This protein binds this small molecule.
Small molecule (SMILES): CC(=O)N[C@H]1[C@H]([C@H](O)[C@H](O)CO)O[C@@](O)(C(=O)O)C[C@@H]1O

Binding-site contacts:
Ligand atom C4 contacts residue TYR325 of chain 1.D at 3.6 Å (hydrophobic).
Ligand atom C8 contacts residue ARG212 of chain 1.D at 3.5 Å.
Ligand atom C2 contacts residue TYR325 of chain 1.D at 3.1 Å (hydrophobic).
Ligand atom O1A contacts residue ARG291 of chain 1.D at 2.9 Å (salt-bridge).
Ligand atom C3 contacts residue ASP70 of chain 1.D at 3.8 Å.
Ligand atom C9 contacts residue ALA166 of chain 1.D at 3.6 Å (hydrophobic).
Ligand atom O8 contacts residue GLU196 of chain 1.D at 3.6 Å (salt-bridge).
Ligand atom C11 contacts residue TRP98 of chain 1.D at 3.9 Å (hydrophobic).
Ligand atom C6 contacts residue TYR325 of chain 1.D at 3.6 Å (hydrophobic).
Ligand atom O1B contacts residue TYR325 of chain 1.D at 3.8 Å.
Ligand atom C11 contacts residue ILE142 of chain 1.D at 3.9 Å (hydrophobic).
Ligand atom O9 contacts residue ALA166 of chain 1.D at 3.5 Å.
Ligand atom O4 contacts residue GLU38 of chain 1.D at 3.1 Å (salt-bridge).
Ligand atom O8 contacts residue GLU197 of chain 1.D at 3.6 Å.
Ligand atom C3 contacts residue GLU38 of chain 1.D at 3.4 Å.
Ligand atom O9 contacts residue ARG144 of chain 1.D at 3.5 Å (salt-bridge).
Ligand atom O8 contacts residue ARG212 of chain 1.D at 3.4 Å.
Ligand atom O10 contacts residue ARG71 of chain 1.D at 2.9 Å (salt-bridge).
Ligand atom O1A contacts residue TYR325 of chain 1.D at 3.6 Å (h-bond).
Ligand atom C4 contacts residue GLU38 of chain 1.D at 3.5 Å.
Ligand atom O1B contacts residue ARG37 of chain 1.D at 2.9 Å (salt-bridge).
Ligand atom O6 contacts residue ARG212 of chain 1.D at 3.4 Å (salt-bridge).
Ligand atom O6 contacts residue GLU197 of chain 1.D at 3.3 Å (salt-bridge).
Ligand atom C6 contacts residue GLU197 of chain 1.D at 3.3 Å.
Ligand atom C9 contacts residue GLU196 of chain 1.D at 3.4 Å.
Ligand atom O1B contacts residue ARG291 of chain 1.D at 3.2 Å (salt-bridge).
Ligand atom C3 contacts residue TYR325 of chain 1.D at 3.0 Å (hydrophobic).
Ligand atom C1 contacts residue TYR325 of chain 1.D at 3.3 Å (hydrophobic).
Ligand atom O7 contacts residue ASP70 of chain 1.D at 3.9 Å.
Ligand atom C9 contacts residue ASN214 of chain 1.D at 3.7 Å.
Ligand atom O10 contacts residue ASP70 of chain 1.D at 3.6 Å.
Ligand atom C1 contacts residue ARG291 of chain 1.D at 3.7 Å.
Ligand atom O2 contacts residue ASP70 of chain 1.D at 2.6 Å (salt-bridge).
Ligand atom O1A contacts residue ARG212 of chain 1.D at 3.3 Å (salt-bridge).
Ligand atom C3 contacts residue ARG37 of chain 1.D at 3.8 Å.
Ligand atom C2 contacts residue ASP70 of chain 1.D at 3.8 Å.
Ligand atom O6 contacts residue TYR325 of chain 1.D at 2.7 Å (h-bond).
Ligand atom O9 contacts residue GLU196 of chain 1.D at 2.7 Å (salt-bridge).
Ligand atom O4 contacts residue ASP70 of chain 1.D at 3.2 Å.
Ligand atom C5 contacts residue ASP70 of chain 1.D at 3.7 Å.

Sequence of chain 1.D:
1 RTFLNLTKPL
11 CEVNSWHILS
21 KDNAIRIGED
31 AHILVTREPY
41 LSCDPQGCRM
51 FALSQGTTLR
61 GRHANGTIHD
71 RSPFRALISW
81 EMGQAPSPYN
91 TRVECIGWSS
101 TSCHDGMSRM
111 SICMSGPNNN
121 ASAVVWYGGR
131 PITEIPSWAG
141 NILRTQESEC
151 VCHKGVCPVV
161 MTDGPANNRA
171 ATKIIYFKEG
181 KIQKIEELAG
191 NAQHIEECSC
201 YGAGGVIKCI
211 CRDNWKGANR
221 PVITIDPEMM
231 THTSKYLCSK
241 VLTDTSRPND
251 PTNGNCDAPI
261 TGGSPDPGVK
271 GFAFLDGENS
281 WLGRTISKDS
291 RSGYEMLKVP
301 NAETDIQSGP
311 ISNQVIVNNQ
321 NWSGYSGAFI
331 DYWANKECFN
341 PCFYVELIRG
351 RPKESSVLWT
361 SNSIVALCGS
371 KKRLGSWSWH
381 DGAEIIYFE